Binding-site contacts:
Ligand atom O2 contacts residue SER340 of chain 1.A at 2.7 Å (h-bond).
Ligand atom N contacts residue LYS211 of chain 1.A at 3.5 Å.
Ligand atom OP1 contacts residue TYR59 of chain 1.B at 3.6 Å.
Ligand atom OP4 contacts residue SER208 of chain 1.A at 2.9 Å (h-bond).
Ligand atom O3 contacts residue ASN161 of chain 1.A at 3.0 Å (h-bond).
Ligand atom OP4 contacts residue GLY89 of chain 1.A at 3.4 Å.
Ligand atom C2 contacts residue ASP186 of chain 1.A at 3.5 Å.
Ligand atom OP1 contacts residue GLY89 of chain 1.A at 2.9 Å (h-bond).
Ligand atom OP3 contacts residue ARG61 of chain 1.B at 2.8 Å (salt-bridge).
Ligand atom OP1 contacts residue THR210 of chain 1.A at 2.7 Å (h-bond).
Ligand atom OP2 contacts residue TYR59 of chain 1.B at 2.4 Å (h-bond).
Ligand atom P contacts residue SER208 of chain 1.A at 3.4 Å.
Ligand atom CG contacts residue TYR59 of chain 1.B at 3.6 Å (hydrophobic).
Ligand atom C5A contacts residue TYR114 of chain 1.A at 3.5 Å (hydrophobic).
Ligand atom OP3 contacts residue SER88 of chain 1.A at 3.4 Å.
Ligand atom O1 contacts residue THR355 of chain 1.A at 3.3 Å (h-bond).
Ligand atom N1 contacts residue ASP186 of chain 1.A at 2.6 Å (salt-bridge).
Ligand atom CB contacts residue LYS211 of chain 1.A at 3.6 Å.
Ligand atom O2 contacts residue ARG375 of chain 1.A at 3.0 Å (salt-bridge).
Ligand atom N contacts residue TYR114 of chain 1.A at 3.4 Å.
Ligand atom C6 contacts residue ASP186 of chain 1.A at 3.6 Å.
Ligand atom OP3 contacts residue MET90 of chain 1.A at 2.9 Å (h-bond).
Ligand atom C2A contacts residue ASP186 of chain 1.A at 3.4 Å.
Ligand atom C4 contacts residue TYR114 of chain 1.A at 3.7 Å (hydrophobic).
Ligand atom P contacts residue ARG61 of chain 1.B at 3.6 Å.
Ligand atom OP2 contacts residue ARG61 of chain 1.B at 3.0 Å (salt-bridge).
Ligand atom CG contacts residue VAL339 of chain 1.A at 3.3 Å (hydrophobic).
Ligand atom CA contacts residue LYS211 of chain 1.A at 3.6 Å.
Ligand atom C4A contacts residue LYS211 of chain 1.A at 3.5 Å.
Ligand atom C4A contacts residue TYR114 of chain 1.A at 3.5 Å (hydrophobic).
Ligand atom O1 contacts residue ARG375 of chain 1.A at 2.9 Å (salt-bridge).
Ligand atom CB contacts residue TYR114 of chain 1.A at 3.3 Å (hydrophobic).
Ligand atom C5 contacts residue TYR114 of chain 1.A at 3.5 Å (hydrophobic).
Ligand atom CG contacts residue H2S1 of chain 1.F at 3.7 Å.
Ligand atom OP3 contacts residue GLY89 of chain 1.A at 3.2 Å (h-bond).
Ligand atom CA contacts residue TYR114 of chain 1.A at 3.5 Å (hydrophobic).
Ligand atom P contacts residue TYR59 of chain 1.B at 3.5 Å.
Ligand atom O1 contacts residue ASN161 of chain 1.A at 3.0 Å (h-bond).
Ligand atom P contacts residue GLY89 of chain 1.A at 3.5 Å.
Ligand atom OP1 contacts residue SER208 of chain 1.A at 2.8 Å (h-bond).

Sequence of chain 1.A:
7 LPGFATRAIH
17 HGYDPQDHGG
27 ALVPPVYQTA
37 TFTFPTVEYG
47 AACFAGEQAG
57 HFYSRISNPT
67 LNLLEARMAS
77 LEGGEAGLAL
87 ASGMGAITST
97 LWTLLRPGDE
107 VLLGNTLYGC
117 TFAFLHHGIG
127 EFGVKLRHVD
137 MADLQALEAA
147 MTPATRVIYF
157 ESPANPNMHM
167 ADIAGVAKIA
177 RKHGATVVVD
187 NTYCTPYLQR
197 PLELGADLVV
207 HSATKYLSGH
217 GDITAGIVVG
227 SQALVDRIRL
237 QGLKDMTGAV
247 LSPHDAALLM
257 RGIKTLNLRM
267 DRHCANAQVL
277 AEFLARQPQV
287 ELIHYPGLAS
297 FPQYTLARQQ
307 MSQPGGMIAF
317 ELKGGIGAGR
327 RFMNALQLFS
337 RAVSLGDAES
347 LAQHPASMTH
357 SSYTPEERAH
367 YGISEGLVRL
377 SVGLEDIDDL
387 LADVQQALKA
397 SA

This protein binds this small molecule.
Small molecule (SMILES): C/C=C(/N=C/c1c(COP(=O)(O)O)cnc(C)c1O)C(=O)O

Sequence of chain 1.B:
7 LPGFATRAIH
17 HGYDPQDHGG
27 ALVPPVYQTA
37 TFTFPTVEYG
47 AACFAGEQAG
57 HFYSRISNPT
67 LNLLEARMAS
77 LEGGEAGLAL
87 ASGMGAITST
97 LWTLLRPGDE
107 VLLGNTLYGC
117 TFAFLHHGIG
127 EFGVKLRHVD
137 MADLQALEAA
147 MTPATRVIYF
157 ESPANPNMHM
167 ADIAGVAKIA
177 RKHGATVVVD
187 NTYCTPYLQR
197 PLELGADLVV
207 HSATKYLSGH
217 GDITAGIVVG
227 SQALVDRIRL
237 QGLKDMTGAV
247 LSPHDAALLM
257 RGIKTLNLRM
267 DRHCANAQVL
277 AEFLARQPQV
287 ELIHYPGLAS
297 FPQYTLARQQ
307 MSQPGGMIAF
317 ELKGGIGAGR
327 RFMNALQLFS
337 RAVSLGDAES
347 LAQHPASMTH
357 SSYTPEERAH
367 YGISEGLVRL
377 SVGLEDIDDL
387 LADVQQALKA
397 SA